Sequence of chain 1.A:
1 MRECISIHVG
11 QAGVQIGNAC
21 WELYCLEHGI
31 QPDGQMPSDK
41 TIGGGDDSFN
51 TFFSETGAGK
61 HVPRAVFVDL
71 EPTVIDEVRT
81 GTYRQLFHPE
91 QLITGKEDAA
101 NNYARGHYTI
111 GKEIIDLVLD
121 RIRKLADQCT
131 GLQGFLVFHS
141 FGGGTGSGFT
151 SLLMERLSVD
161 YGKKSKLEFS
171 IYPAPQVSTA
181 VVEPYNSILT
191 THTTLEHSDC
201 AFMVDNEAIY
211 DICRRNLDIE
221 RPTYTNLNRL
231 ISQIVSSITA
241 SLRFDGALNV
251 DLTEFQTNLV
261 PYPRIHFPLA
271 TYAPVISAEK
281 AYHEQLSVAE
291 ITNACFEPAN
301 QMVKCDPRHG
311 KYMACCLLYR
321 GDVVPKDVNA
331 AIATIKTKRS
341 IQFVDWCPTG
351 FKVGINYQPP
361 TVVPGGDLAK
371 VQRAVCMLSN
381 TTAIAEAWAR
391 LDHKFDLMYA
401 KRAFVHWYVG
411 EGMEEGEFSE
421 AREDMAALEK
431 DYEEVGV

Binding-site contacts:
Ligand atom C8 contacts residue LYS350 of chain 1.B at 3.5 Å.
Ligand atom C5 contacts residue ILE316 of chain 1.B at 3.3 Å (hydrophobic).
Ligand atom C6 contacts residue ILE368 of chain 1.B at 3.4 Å (hydrophobic).
Ligand atom C8 contacts residue LEU246 of chain 1.B at 3.2 Å (hydrophobic).
Ligand atom C1 contacts residue VAL236 of chain 1.B at 3.4 Å (hydrophobic).
Ligand atom C19 contacts residue VAL313 of chain 1.B at 3.5 Å (hydrophobic).
Ligand atom C17 contacts residue ASN256 of chain 1.B at 3.2 Å.
Ligand atom O3 contacts residue CYS239 of chain 1.B at 3.2 Å (h-bond).
Ligand atom C20 contacts residue LYS350 of chain 1.B at 2.7 Å.
Ligand atom N1 contacts residue THR179 of chain 1.A at 3.2 Å (h-bond).
Ligand atom C15 contacts residue LYS350 of chain 1.B at 3.3 Å.
Ligand atom C20 contacts residue THR179 of chain 1.A at 3.5 Å.
Ligand atom C7 contacts residue ILE368 of chain 1.B at 3.5 Å (hydrophobic).
Ligand atom C2 contacts residue CYS239 of chain 1.B at 3.1 Å (hydrophobic).
Ligand atom C21 contacts residue ASN347 of chain 1.B at 3.6 Å.
Ligand atom C1 contacts residue CYS239 of chain 1.B at 3.5 Å (hydrophobic).
Ligand atom N1 contacts residue ASN256 of chain 1.B at 3.5 Å (h-bond).
Ligand atom O7 contacts residue ASN347 of chain 1.B at 3.0 Å (h-bond).
Ligand atom O8 contacts residue VAL349 of chain 1.B at 3.3 Å (h-bond).
Ligand atom O8 contacts residue ASN347 of chain 1.B at 2.9 Å (h-bond).
Ligand atom N1 contacts residue VAL181 of chain 1.A at 3.5 Å (h-bond).
Ligand atom O4 contacts residue LEU246 of chain 1.B at 3.1 Å.
Ligand atom C19 contacts residue VAL181 of chain 1.A at 3.5 Å (hydrophobic).
Ligand atom O6 contacts residue VAL181 of chain 1.A at 3.4 Å.
Ligand atom C4 contacts residue ALA314 of chain 1.B at 3.4 Å (hydrophobic).
Ligand atom C7 contacts residue THR366 of chain 1.B at 3.3 Å.
Ligand atom N1 contacts residue ALA180 of chain 1.A at 3.5 Å.
Ligand atom O7 contacts residue ALA180 of chain 1.A at 3.1 Å.
Ligand atom O2 contacts residue ALA314 of chain 1.B at 3.1 Å.
Ligand atom C15 contacts residue ASN256 of chain 1.B at 3.4 Å.
Ligand atom O6 contacts residue LYS350 of chain 1.B at 3.1 Å.
Ligand atom O3 contacts residue LEU253 of chain 1.B at 3.4 Å.
Ligand atom C1 contacts residue ILE368 of chain 1.B at 3.6 Å (hydrophobic).
Ligand atom O1 contacts residue ILE368 of chain 1.B at 3.3 Å.
Ligand atom C10 contacts residue CYS239 of chain 1.B at 3.4 Å (hydrophobic).
Ligand atom C11 contacts residue ALA248 of chain 1.B at 3.4 Å (hydrophobic).
Ligand atom O7 contacts residue VAL181 of chain 1.A at 3.3 Å (h-bond).
Ligand atom O5 contacts residue ALA248 of chain 1.B at 3.0 Å.
Ligand atom C17 contacts residue THR179 of chain 1.A at 3.5 Å.
Ligand atom C16 contacts residue ASN256 of chain 1.B at 3.2 Å.

The small molecule below binds the protein below.
Small molecule (SMILES): COc1cc(OC)c(/C=C/S(=O)(=O)Cc2ccc(OC)c(NCC(=O)O)c2)c(OC)c1

Sequence of chain 1.B:
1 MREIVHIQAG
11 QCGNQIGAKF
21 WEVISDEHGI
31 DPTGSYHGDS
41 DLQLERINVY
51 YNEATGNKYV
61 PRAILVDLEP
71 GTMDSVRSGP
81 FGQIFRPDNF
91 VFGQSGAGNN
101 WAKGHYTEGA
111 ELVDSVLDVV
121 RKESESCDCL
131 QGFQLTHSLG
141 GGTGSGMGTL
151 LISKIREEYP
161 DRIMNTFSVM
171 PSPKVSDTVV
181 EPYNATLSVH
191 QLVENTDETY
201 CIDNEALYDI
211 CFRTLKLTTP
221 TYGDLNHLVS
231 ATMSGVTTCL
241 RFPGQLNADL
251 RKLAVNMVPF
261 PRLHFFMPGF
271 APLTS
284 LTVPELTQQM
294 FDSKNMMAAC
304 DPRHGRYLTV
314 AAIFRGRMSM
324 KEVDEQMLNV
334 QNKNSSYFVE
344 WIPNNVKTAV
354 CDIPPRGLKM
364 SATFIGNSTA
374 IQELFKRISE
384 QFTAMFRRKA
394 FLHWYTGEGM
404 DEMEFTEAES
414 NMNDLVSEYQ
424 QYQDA